Sequence of chain 1.A:
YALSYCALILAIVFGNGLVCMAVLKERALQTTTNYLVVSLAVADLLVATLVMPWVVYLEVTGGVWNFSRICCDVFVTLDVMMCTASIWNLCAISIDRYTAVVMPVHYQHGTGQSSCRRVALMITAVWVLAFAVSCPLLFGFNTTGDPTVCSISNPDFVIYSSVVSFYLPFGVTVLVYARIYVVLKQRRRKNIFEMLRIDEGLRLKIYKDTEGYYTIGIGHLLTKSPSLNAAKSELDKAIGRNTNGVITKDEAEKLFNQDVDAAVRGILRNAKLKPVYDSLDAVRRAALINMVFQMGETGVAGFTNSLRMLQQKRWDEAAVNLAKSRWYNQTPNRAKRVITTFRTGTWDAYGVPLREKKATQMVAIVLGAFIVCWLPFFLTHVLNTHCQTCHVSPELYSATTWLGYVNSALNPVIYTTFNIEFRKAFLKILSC

Binding-site contacts:
Ligand atom O3 contacts residue PHE417 of chain 1.A at 3.2 Å.
Ligand atom C15 contacts residue ASP119 of chain 1.A at 3.3 Å.
Ligand atom C15 contacts residue TYR445 of chain 1.A at 3.1 Å (hydrophobic).
Ligand atom C16 contacts residue SER202 of chain 1.A at 4.0 Å.
Ligand atom N1 contacts residue ASP119 of chain 1.A at 3.4 Å (salt-bridge).
Ligand atom C6 contacts residue ASP119 of chain 1.A at 3.2 Å.
Ligand atom N2 contacts residue ASP119 of chain 1.A at 2.7 Å (salt-bridge).
Ligand atom C12 contacts residue PHE115 of chain 1.A at 3.6 Å (hydrophobic).
Ligand atom C14 contacts residue THR441 of chain 1.A at 3.6 Å.
Ligand atom O1 contacts residue ILE192 of chain 1.A at 3.9 Å.
Ligand atom N2 contacts residue TYR445 of chain 1.A at 3.7 Å.
Ligand atom C16 contacts residue SER201 of chain 1.A at 3.7 Å.
Ligand atom C7 contacts residue PHE417 of chain 1.A at 3.8 Å (hydrophobic).
Ligand atom C17 contacts residue VAL198 of chain 1.A at 3.8 Å (hydrophobic).
Ligand atom C13 contacts residue TYR445 of chain 1.A at 3.3 Å (hydrophobic).
Ligand atom CL1 contacts residue CYS123 of chain 1.A at 3.6 Å.
Ligand atom C16 contacts residue PHE418 of chain 1.A at 3.9 Å (hydrophobic).
Ligand atom C14 contacts residue TYR445 of chain 1.A at 3.9 Å (hydrophobic).
Ligand atom O3 contacts residue HIS421 of chain 1.A at 3.1 Å.
Ligand atom O2 contacts residue VAL120 of chain 1.A at 3.9 Å.
Ligand atom O2 contacts residue ASP119 of chain 1.A at 3.2 Å (salt-bridge).
Ligand atom C13 contacts residue ASP119 of chain 1.A at 3.3 Å.
Ligand atom C14 contacts residue ASP119 of chain 1.A at 3.5 Å.
Ligand atom C8 contacts residue ILE192 of chain 1.A at 3.5 Å (hydrophobic).
Ligand atom C9 contacts residue ASP119 of chain 1.A at 3.4 Å.
Ligand atom O1 contacts residue HIS421 of chain 1.A at 3.1 Å.
Ligand atom C7 contacts residue ILE192 of chain 1.A at 3.6 Å (hydrophobic).
Ligand atom C3 contacts residue PHE418 of chain 1.A at 3.7 Å (hydrophobic).
Ligand atom C10 contacts residue ASP119 of chain 1.A at 3.6 Å.
Ligand atom CL1 contacts residue VAL120 of chain 1.A at 3.4 Å.
Ligand atom C3 contacts residue SER201 of chain 1.A at 3.3 Å.
Ligand atom C1 contacts residue PHE417 of chain 1.A at 3.8 Å (hydrophobic).
Ligand atom N1 contacts residue ILE192 of chain 1.A at 3.5 Å.
Ligand atom C5 contacts residue VAL120 of chain 1.A at 4.0 Å (hydrophobic).
Ligand atom C16 contacts residue VAL198 of chain 1.A at 3.8 Å (hydrophobic).
Ligand atom C8 contacts residue PHE417 of chain 1.A at 3.6 Å (hydrophobic).
Ligand atom C17 contacts residue PHE418 of chain 1.A at 3.9 Å (hydrophobic).
Ligand atom C14 contacts residue PHE417 of chain 1.A at 3.7 Å (hydrophobic).
Ligand atom C1 contacts residue ILE192 of chain 1.A at 3.8 Å (hydrophobic).
Ligand atom C2 contacts residue SER201 of chain 1.A at 3.9 Å.

A protein and the small-molecule ligand that binds it are described below.
Small molecule (SMILES): CCc1cc(Cl)c(OC)c(C(=O)NC[C@@H]2CCCN2CC)c1O